Sequence of chain 1.A:
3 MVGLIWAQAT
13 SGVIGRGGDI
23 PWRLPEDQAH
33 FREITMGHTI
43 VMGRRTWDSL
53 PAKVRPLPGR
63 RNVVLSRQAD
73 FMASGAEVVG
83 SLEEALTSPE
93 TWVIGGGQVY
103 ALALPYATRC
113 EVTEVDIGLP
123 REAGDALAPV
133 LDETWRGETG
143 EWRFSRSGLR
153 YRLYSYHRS

The protein below binds the small molecule below.
Small molecule (SMILES): O=C(O)c1cnn(-c2ccc(F)cc2)c1OCCCc1c[nH]c2ccccc12

Binding-site contacts:
Ligand atom C10 contacts residue ARG25 of chain 1.A at 3.9 Å.
Ligand atom C17 contacts residue PHE33 of chain 1.A at 3.7 Å (hydrophobic).
Ligand atom N06 contacts residue VAL56 of chain 1.A at 3.2 Å.
Ligand atom N07 contacts residue VAL56 of chain 1.A at 3.2 Å.
Ligand atom C09 contacts residue GLN30 of chain 1.A at 3.5 Å.
Ligand atom C14 contacts residue VAL56 of chain 1.A at 3.4 Å (hydrophobic).
Ligand atom O01 contacts residue ARG62 of chain 1.A at 2.8 Å (salt-bridge).
Ligand atom C19 contacts residue PHE33 of chain 1.A at 3.6 Å (hydrophobic).
Ligand atom C05 contacts residue VAL56 of chain 1.A at 3.4 Å (hydrophobic).
Ligand atom C26 contacts residue ILE96 of chain 1.A at 3.8 Å (hydrophobic).
Ligand atom C25 contacts residue NAP1 of chain 1.D at 3.5 Å.
Ligand atom C27 contacts residue PHE33 of chain 1.A at 3.6 Å (hydrophobic).
Ligand atom O01 contacts residue PRO60 of chain 1.A at 3.2 Å.
Ligand atom O03 contacts residue LEU59 of chain 1.A at 3.6 Å.
Ligand atom F12 contacts residue ARG25 of chain 1.A at 2.8 Å.
Ligand atom C23 contacts residue ILE22 of chain 1.A at 4.0 Å (hydrophobic).
Ligand atom O16 contacts residue LEU59 of chain 1.A at 3.4 Å.
Ligand atom C15 contacts residue LEU59 of chain 1.A at 3.9 Å (hydrophobic).
Ligand atom C24 contacts residue NAP1 of chain 1.D at 3.1 Å.
Ligand atom C02 contacts residue ARG62 of chain 1.A at 3.5 Å.
Ligand atom C17 contacts residue LEU59 of chain 1.A at 4.0 Å (hydrophobic).
Ligand atom C25 contacts residue THR48 of chain 1.A at 3.6 Å.
Ligand atom N22 contacts residue NAP1 of chain 1.D at 4.0 Å.
Ligand atom N22 contacts residue ILE22 of chain 1.A at 3.2 Å.
Ligand atom O03 contacts residue ARG62 of chain 1.A at 3.2 Å (salt-bridge).
Ligand atom C25 contacts residue ILE96 of chain 1.A at 3.9 Å (hydrophobic).
Ligand atom C13 contacts residue PRO53 of chain 1.A at 3.2 Å (hydrophobic).
Ligand atom C08 contacts residue VAL56 of chain 1.A at 3.8 Å (hydrophobic).
Ligand atom C10 contacts residue GLN30 of chain 1.A at 3.4 Å.
Ligand atom C26 contacts residue LEU52 of chain 1.A at 3.5 Å (hydrophobic).
Ligand atom C02 contacts residue LEU59 of chain 1.A at 3.9 Å (hydrophobic).
Ligand atom C14 contacts residue PRO53 of chain 1.A at 3.9 Å (hydrophobic).
Ligand atom C04 contacts residue VAL56 of chain 1.A at 3.5 Å (hydrophobic).
Ligand atom C23 contacts residue NAP1 of chain 1.D at 3.9 Å.
Ligand atom C11 contacts residue ARG25 of chain 1.A at 3.8 Å.
Ligand atom O03 contacts residue PHE33 of chain 1.A at 4.0 Å.
Ligand atom C27 contacts residue LEU52 of chain 1.A at 3.9 Å (hydrophobic).
Ligand atom C15 contacts residue VAL56 of chain 1.A at 3.4 Å (hydrophobic).
Ligand atom C13 contacts residue VAL56 of chain 1.A at 4.1 Å (hydrophobic).
Ligand atom O01 contacts residue LEU59 of chain 1.A at 4.0 Å.